A small-molecule ligand and the protein it binds are described below.
Small molecule (SMILES): CC(=O)N[C@H]1[C@H](O[C@H]2[C@H](O)[C@@H](NC(C)=O)CO[C@@H]2CO)O[C@H](CO)[C@@H](O)[C@@H]1O

Binding-site contacts:
Ligand atom C5 contacts residue ASN382 of chain 1.G at 3.8 Å.
Ligand atom C7 contacts residue NAG1 of chain 1.KA at 3.8 Å.
Ligand atom C8 contacts residue THR369 of chain 1.G at 3.8 Å.
Ligand atom C2 contacts residue ASN382 of chain 1.G at 2.6 Å.
Ligand atom O7 contacts residue NAG1 of chain 1.KA at 3.4 Å.
Ligand atom C5 contacts residue SER384 of chain 1.G at 4.2 Å.
Ligand atom C6 contacts residue SER384 of chain 1.G at 4.5 Å.
Ligand atom C6 contacts residue NAG1 of chain 1.KA at 4.4 Å.
Ligand atom O7 contacts residue ASN382 of chain 1.G at 3.4 Å (h-bond).
Ligand atom C5 contacts residue GLN359 of chain 1.G at 3.8 Å.
Ligand atom O5 contacts residue SER384 of chain 1.G at 3.8 Å.
Ligand atom C1 contacts residue ASN382 of chain 1.G at 1.5 Å.
Ligand atom C8 contacts residue THR368 of chain 1.G at 3.3 Å.
Ligand atom N2 contacts residue ASN382 of chain 1.G at 3.0 Å (h-bond).
Ligand atom O5 contacts residue ASN382 of chain 1.G at 2.4 Å (h-bond).
Ligand atom C4 contacts residue ASN382 of chain 1.G at 4.4 Å.
Ligand atom O3 contacts residue GLN359 of chain 1.G at 4.3 Å.
Ligand atom C3 contacts residue ASN382 of chain 1.G at 3.9 Å.
Ligand atom C4 contacts residue GLN359 of chain 1.G at 4.1 Å.
Ligand atom C3 contacts residue GLN359 of chain 1.G at 3.8 Å.
Ligand atom O5 contacts residue GLN359 of chain 1.G at 4.2 Å.
Ligand atom C8 contacts residue NAG1 of chain 1.KA at 3.9 Å.
Ligand atom O4 contacts residue GLN359 of chain 1.G at 3.3 Å (h-bond).
Ligand atom C1 contacts residue SER384 of chain 1.G at 4.1 Å.
Ligand atom C7 contacts residue ASN382 of chain 1.G at 3.4 Å.
Ligand atom C1 contacts residue GLN359 of chain 1.G at 4.2 Å.
Ligand atom C8 contacts residue ASN382 of chain 1.G at 4.1 Å.

Sequence of chain 1.G:
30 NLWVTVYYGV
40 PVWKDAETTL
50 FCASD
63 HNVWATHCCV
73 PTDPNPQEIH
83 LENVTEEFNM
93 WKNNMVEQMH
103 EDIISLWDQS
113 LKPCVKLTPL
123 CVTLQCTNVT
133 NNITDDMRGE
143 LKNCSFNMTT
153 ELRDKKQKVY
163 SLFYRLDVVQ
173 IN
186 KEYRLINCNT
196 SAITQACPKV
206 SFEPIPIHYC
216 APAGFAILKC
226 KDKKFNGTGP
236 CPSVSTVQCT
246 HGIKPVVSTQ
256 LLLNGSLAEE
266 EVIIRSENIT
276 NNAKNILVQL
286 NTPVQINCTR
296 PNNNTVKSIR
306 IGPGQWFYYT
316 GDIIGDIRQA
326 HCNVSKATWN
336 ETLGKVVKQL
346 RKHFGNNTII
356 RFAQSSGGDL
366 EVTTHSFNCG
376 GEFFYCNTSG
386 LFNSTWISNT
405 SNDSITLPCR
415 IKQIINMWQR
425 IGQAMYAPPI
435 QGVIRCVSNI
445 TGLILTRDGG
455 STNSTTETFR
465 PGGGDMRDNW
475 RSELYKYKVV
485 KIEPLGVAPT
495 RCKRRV